Binding-site contacts:
Ligand atom CH2 contacts residue ILE46 of chain 1.A at 3.9 Å (hydrophobic).
Ligand atom CZ2 contacts residue GLY43 of chain 1.A at 3.7 Å.
Ligand atom CE1 contacts residue ILE46 of chain 1.A at 3.5 Å (hydrophobic).
Ligand atom CD2 contacts residue MET47 of chain 1.A at 3.4 Å (hydrophobic).
Ligand atom OXT contacts residue TYR85 of chain 1.A at 2.4 Å (h-bond).
Ligand atom CE2 contacts residue GLY43 of chain 1.A at 3.7 Å.
Ligand atom CE2 contacts residue MET47 of chain 1.A at 3.8 Å (hydrophobic).
Ligand atom N contacts residue VAL78 of chain 1.A at 3.9 Å.
Ligand atom C contacts residue VAL78 of chain 1.A at 3.7 Å (hydrophobic).
Ligand atom CE1 contacts residue HIS58 of chain 1.A at 3.6 Å.
Ligand atom O contacts residue TYR85 of chain 1.A at 3.9 Å.
Ligand atom NE1 contacts residue LEU39 of chain 1.A at 2.8 Å (h-bond).
Ligand atom CG contacts residue HIS58 of chain 1.A at 3.8 Å.
Ligand atom CD1 contacts residue GLN57 of chain 1.A at 3.8 Å.
Ligand atom SD contacts residue GLN44 of chain 1.A at 3.5 Å (h-bond).
Ligand atom CZ contacts residue HIS58 of chain 1.A at 3.9 Å.
Ligand atom CB contacts residue GLN57 of chain 1.A at 3.7 Å.
Ligand atom CE contacts residue GLN44 of chain 1.A at 3.5 Å.
Ligand atom CH3 contacts residue GLN57 of chain 1.A at 3.2 Å.
Ligand atom CD2 contacts residue HIS81 of chain 1.A at 3.6 Å.
Ligand atom CZ2 contacts residue LEU42 of chain 1.A at 3.8 Å (hydrophobic).
Ligand atom CD1 contacts residue GLN57 of chain 1.A at 3.3 Å.
Ligand atom CD1 contacts residue HIS58 of chain 1.A at 3.6 Å.
Ligand atom O contacts residue HIS81 of chain 1.A at 3.6 Å (h-bond).
Ligand atom CLL contacts residue ILE84 of chain 1.A at 3.9 Å.
Ligand atom CE1 contacts residue VAL78 of chain 1.A at 3.9 Å (hydrophobic).
Ligand atom CZ3 contacts residue ILE46 of chain 1.A at 3.8 Å (hydrophobic).
Ligand atom O contacts residue VAL78 of chain 1.A at 3.5 Å.
Ligand atom CZ contacts residue ILE46 of chain 1.A at 3.4 Å (hydrophobic).
Ligand atom CB contacts residue MET47 of chain 1.A at 3.9 Å (hydrophobic).
Ligand atom CE2 contacts residue ILE46 of chain 1.A at 3.9 Å (hydrophobic).
Ligand atom NE1 contacts residue GLY43 of chain 1.A at 3.5 Å.
Ligand atom C contacts residue GLN57 of chain 1.A at 3.4 Å.
Ligand atom CE2 contacts residue LEU39 of chain 1.A at 3.5 Å (hydrophobic).
Ligand atom CZ2 contacts residue LEU39 of chain 1.A at 3.6 Å (hydrophobic).
Ligand atom C contacts residue TYR85 of chain 1.A at 3.3 Å (hydrophobic).
Ligand atom CE3 contacts residue VAL78 of chain 1.A at 3.8 Å (hydrophobic).
Ligand atom CE2 contacts residue GLY43 of chain 1.A at 3.5 Å.
Ligand atom CA contacts residue GLN57 of chain 1.A at 3.7 Å.
Ligand atom N contacts residue GLN57 of chain 1.A at 2.7 Å (h-bond).

This small molecule binds to this protein.
Small molecule (SMILES): CSCC[C@H](NC(=O)[C@H](Cc1ccccc1)NC(C)=O)C(=O)NC(C)(C)C(=O)N[C@@H](Cc1ccc(CP(=O)(O)O)cc1)C(=O)N[C@@H](Cc1c[nH]c2cc(Cl)ccc12)C(=O)N[C@@H](CCC(=O)O)C(=O)NC1(C(=O)N[C@@H](CC(C)C)C(=O)O)CC1

Sequence of chain 1.A:
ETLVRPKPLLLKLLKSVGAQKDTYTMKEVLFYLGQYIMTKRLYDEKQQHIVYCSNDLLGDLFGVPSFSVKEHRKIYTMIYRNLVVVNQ